Binding-site contacts:
Ligand atom O5 contacts residue ASN123 of chain 1.B at 3.3 Å (h-bond).
Ligand atom O3 contacts residue ASN120 of chain 1.B at 4.4 Å.
Ligand atom O5 contacts residue VAL125 of chain 1.B at 3.7 Å.
Ligand atom O7 contacts residue ASN123 of chain 1.B at 4.5 Å.
Ligand atom C6 contacts residue ASN120 of chain 1.B at 3.3 Å.
Ligand atom N2 contacts residue THR122 of chain 1.B at 4.1 Å.
Ligand atom C6 contacts residue VAL125 of chain 1.B at 3.7 Å (hydrophobic).
Ligand atom O6 contacts residue VAL125 of chain 1.B at 4.5 Å.
Ligand atom C7 contacts residue ASN120 of chain 1.B at 4.1 Å.
Ligand atom C1 contacts residue ASN123 of chain 1.B at 3.3 Å.
Ligand atom C1 contacts residue ASN120 of chain 1.B at 1.4 Å.
Ligand atom N2 contacts residue ASN120 of chain 1.B at 3.6 Å (h-bond).
Ligand atom O5 contacts residue ASN120 of chain 1.B at 2.4 Å (h-bond).
Ligand atom O7 contacts residue ASN120 of chain 1.B at 3.7 Å.
Ligand atom C5 contacts residue ASN120 of chain 1.B at 3.1 Å.
Ligand atom C3 contacts residue ASN120 of chain 1.B at 3.5 Å.
Ligand atom C5 contacts residue VAL125 of chain 1.B at 4.1 Å (hydrophobic).
Ligand atom C2 contacts residue ASN123 of chain 1.B at 4.1 Å.
Ligand atom C7 contacts residue THR122 of chain 1.B at 3.5 Å.
Ligand atom C2 contacts residue ASN120 of chain 1.B at 2.5 Å.
Ligand atom O7 contacts residue THR122 of chain 1.B at 3.6 Å.
Ligand atom C8 contacts residue THR122 of chain 1.B at 3.4 Å.
Ligand atom C7 contacts residue ASN123 of chain 1.B at 4.1 Å.
Ligand atom N2 contacts residue ASN123 of chain 1.B at 3.8 Å.
Ligand atom C4 contacts residue ASN120 of chain 1.B at 3.3 Å.

Sequence of chain 1.B:
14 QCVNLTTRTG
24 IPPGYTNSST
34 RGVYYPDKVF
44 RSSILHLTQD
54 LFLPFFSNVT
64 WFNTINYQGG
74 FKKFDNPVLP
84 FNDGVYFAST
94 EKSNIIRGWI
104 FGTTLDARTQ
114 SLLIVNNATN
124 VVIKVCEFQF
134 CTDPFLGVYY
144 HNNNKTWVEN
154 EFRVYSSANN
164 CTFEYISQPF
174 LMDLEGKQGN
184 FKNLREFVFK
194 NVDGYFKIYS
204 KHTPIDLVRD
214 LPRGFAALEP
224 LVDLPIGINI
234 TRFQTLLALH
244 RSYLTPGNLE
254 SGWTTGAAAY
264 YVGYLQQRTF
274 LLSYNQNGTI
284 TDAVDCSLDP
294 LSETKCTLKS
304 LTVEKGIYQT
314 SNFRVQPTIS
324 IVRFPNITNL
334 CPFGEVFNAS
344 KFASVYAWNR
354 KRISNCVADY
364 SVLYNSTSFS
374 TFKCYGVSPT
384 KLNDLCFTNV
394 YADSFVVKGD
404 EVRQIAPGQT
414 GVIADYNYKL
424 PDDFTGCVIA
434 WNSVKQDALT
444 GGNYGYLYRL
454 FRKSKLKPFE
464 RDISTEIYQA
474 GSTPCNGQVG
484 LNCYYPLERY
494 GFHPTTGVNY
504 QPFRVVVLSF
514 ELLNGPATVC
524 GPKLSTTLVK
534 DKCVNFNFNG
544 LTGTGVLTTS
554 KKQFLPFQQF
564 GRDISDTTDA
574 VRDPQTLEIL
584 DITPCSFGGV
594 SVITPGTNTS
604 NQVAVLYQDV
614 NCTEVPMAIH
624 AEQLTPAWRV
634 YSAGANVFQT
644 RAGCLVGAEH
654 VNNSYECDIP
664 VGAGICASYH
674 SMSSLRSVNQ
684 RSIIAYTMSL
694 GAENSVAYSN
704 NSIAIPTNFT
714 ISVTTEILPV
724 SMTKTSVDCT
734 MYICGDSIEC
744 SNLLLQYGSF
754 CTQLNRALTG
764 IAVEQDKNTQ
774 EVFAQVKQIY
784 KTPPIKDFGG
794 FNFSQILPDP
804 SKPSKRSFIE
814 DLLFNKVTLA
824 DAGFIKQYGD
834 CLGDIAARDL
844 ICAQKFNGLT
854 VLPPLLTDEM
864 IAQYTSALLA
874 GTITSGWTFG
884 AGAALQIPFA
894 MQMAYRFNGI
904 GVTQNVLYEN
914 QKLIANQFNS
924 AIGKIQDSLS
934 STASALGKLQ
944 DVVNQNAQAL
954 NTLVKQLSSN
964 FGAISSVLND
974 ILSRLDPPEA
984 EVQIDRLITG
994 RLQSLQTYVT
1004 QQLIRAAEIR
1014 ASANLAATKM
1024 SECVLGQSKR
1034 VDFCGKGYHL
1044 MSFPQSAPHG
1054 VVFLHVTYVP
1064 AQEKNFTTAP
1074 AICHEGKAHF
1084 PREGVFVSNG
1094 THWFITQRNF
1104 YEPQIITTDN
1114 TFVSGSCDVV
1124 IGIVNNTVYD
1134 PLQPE

A protein and the small-molecule ligand that binds it are described below.
Small molecule (SMILES): CC(=O)N[C@@H]1[C@@H](O)[C@H](O)[C@@H](CO)O[C@H]1O